This small molecule binds to this protein.
Small molecule (SMILES): O=c1c(O)c(-c2cc(O)c(O)c(O)c2)oc2cc(O)cc(O)c12

Binding-site contacts:
Ligand atom C1 contacts residue TYR36 of chain 1.B at 3.2 Å (hydrophobic).
Ligand atom C4 contacts residue PHE113 of chain 1.B at 3.4 Å (hydrophobic).
Ligand atom O29 contacts residue TRP108 of chain 1.B at 3.9 Å.
Ligand atom O13 contacts residue TYR95 of chain 1.A at 3.4 Å (h-bond).
Ligand atom O27 contacts residue ILE64 of chain 1.B at 3.9 Å.
Ligand atom C4 contacts residue TYR36 of chain 1.B at 3.4 Å (hydrophobic).
Ligand atom C2 contacts residue TYR95 of chain 1.A at 4.1 Å (hydrophobic).
Ligand atom O30 contacts residue TYR95 of chain 1.A at 2.7 Å (h-bond).
Ligand atom C11 contacts residue TYR36 of chain 1.B at 3.8 Å (hydrophobic).
Ligand atom C2 contacts residue PHE113 of chain 1.B at 3.3 Å (hydrophobic).
Ligand atom O24 contacts residue ILE64 of chain 1.B at 4.1 Å.
Ligand atom O30 contacts residue PHE113 of chain 1.B at 3.4 Å.
Ligand atom C6 contacts residue TYR36 of chain 1.B at 3.5 Å (hydrophobic).
Ligand atom O29 contacts residue TYR36 of chain 1.B at 3.7 Å.
Ligand atom O30 contacts residue TYR36 of chain 1.B at 3.3 Å.
Ligand atom C15 contacts residue LYS32 of chain 1.B at 3.4 Å.
Ligand atom C5 contacts residue TYR36 of chain 1.B at 3.4 Å (hydrophobic).
Ligand atom C10 contacts residue TYR36 of chain 1.B at 3.9 Å (hydrophobic).
Ligand atom O13 contacts residue PHE113 of chain 1.B at 3.8 Å.
Ligand atom O12 contacts residue TYR36 of chain 1.B at 3.9 Å.
Ligand atom O13 contacts residue TYR36 of chain 1.B at 3.6 Å.
Ligand atom C2 contacts residue TYR36 of chain 1.B at 3.4 Å (hydrophobic).
Ligand atom C3 contacts residue TYR36 of chain 1.B at 3.4 Å (hydrophobic).
Ligand atom O23 contacts residue ALA103 of chain 1.B at 3.5 Å.
Ligand atom C16 contacts residue LYS32 of chain 1.B at 3.9 Å.
Ligand atom C1 contacts residue PHE113 of chain 1.B at 3.6 Å (hydrophobic).
Ligand atom C10 contacts residue LYS32 of chain 1.B at 3.9 Å.
Ligand atom O12 contacts residue PHE113 of chain 1.B at 4.1 Å.
Ligand atom C3 contacts residue PHE113 of chain 1.B at 3.2 Å (hydrophobic).
Ligand atom O27 contacts residue LYS32 of chain 1.B at 3.0 Å (salt-bridge).
Ligand atom C5 contacts residue PHE113 of chain 1.B at 3.8 Å (hydrophobic).
Ligand atom O13 contacts residue PRO1 of chain 1.B at 3.8 Å.
Ligand atom C9 contacts residue TYR36 of chain 1.B at 3.5 Å (hydrophobic).
Ligand atom C6 contacts residue PHE113 of chain 1.B at 3.9 Å (hydrophobic).
Ligand atom C11 contacts residue LYS32 of chain 1.B at 4.1 Å.
Ligand atom C18 contacts residue ILE64 of chain 1.B at 3.6 Å (hydrophobic).
Ligand atom C9 contacts residue PHE113 of chain 1.B at 3.6 Å (hydrophobic).
Ligand atom C14 contacts residue LYS32 of chain 1.B at 3.8 Å.
Ligand atom O23 contacts residue ILE64 of chain 1.B at 3.4 Å.
Ligand atom C17 contacts residue ILE64 of chain 1.B at 3.9 Å (hydrophobic).

Sequence of chain 1.B:
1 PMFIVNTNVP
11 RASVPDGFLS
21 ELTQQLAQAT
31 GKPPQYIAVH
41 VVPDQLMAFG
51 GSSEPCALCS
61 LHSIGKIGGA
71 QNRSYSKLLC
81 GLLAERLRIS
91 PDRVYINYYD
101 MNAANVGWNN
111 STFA

Sequence of chain 1.A:
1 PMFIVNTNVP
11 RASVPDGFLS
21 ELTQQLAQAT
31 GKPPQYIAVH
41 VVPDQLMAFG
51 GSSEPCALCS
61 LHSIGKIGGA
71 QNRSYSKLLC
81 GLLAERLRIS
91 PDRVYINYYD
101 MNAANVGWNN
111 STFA